Binding-site contacts:
Ligand atom O3B contacts residue GLY154 of chain 1.G at 3.0 Å (h-bond).
Ligand atom C5' contacts residue ARG322 of chain 1.G at 3.4 Å.
Ligand atom PG contacts residue ARG267 of chain 1.G at 3.5 Å.
Ligand atom O1G contacts residue ARG267 of chain 1.G at 2.9 Å (salt-bridge).
Ligand atom O1G contacts residue LYS157 of chain 1.G at 3.2 Å (salt-bridge).
Ligand atom O2G contacts residue ARG267 of chain 1.G at 3.2 Å (salt-bridge).
Ligand atom C5' contacts residue TRP159 of chain 1.G at 3.5 Å (hydrophobic).
Ligand atom O1A contacts residue THR158 of chain 1.G at 2.5 Å (h-bond).
Ligand atom C1' contacts residue PRO321 of chain 1.G at 3.4 Å (hydrophobic).
Ligand atom O3G contacts residue ARG322 of chain 1.G at 3.4 Å (salt-bridge).
Ligand atom N1 contacts residue VAL125 of chain 1.G at 3.2 Å (h-bond).
Ligand atom PB contacts residue THR158 of chain 1.G at 3.2 Å.
Ligand atom N7 contacts residue TRP159 of chain 1.G at 3.7 Å.
Ligand atom O1G contacts residue GLY154 of chain 1.G at 2.8 Å (h-bond).
Ligand atom PB contacts residue LYS157 of chain 1.G at 3.4 Å.
Ligand atom PA contacts residue THR158 of chain 1.G at 3.4 Å.
Ligand atom N6 contacts residue SER126 of chain 1.G at 3.3 Å (h-bond).
Ligand atom N9 contacts residue PRO321 of chain 1.G at 3.1 Å.
Ligand atom PA contacts residue TRP159 of chain 1.G at 3.5 Å.
Ligand atom O5' contacts residue ARG322 of chain 1.G at 2.9 Å (salt-bridge).
Ligand atom O2A contacts residue GLY156 of chain 1.G at 3.0 Å.
Ligand atom O1A contacts residue TRP159 of chain 1.G at 2.9 Å (h-bond).
Ligand atom O2A contacts residue THR158 of chain 1.G at 3.6 Å (h-bond).
Ligand atom O2G contacts residue LYS157 of chain 1.G at 3.2 Å (salt-bridge).
Ligand atom O2B contacts residue LYS157 of chain 1.G at 2.5 Å (salt-bridge).
Ligand atom O3B contacts residue LYS157 of chain 1.G at 2.2 Å (salt-bridge).
Ligand atom C2 contacts residue ASN124 of chain 1.G at 3.4 Å.
Ligand atom N1 contacts residue ASN124 of chain 1.G at 3.2 Å.
Ligand atom C4 contacts residue PRO321 of chain 1.G at 3.5 Å (hydrophobic).
Ligand atom O2B contacts residue GLY156 of chain 1.G at 3.1 Å.
Ligand atom O1B contacts residue THR158 of chain 1.G at 2.7 Å (h-bond).
Ligand atom C2 contacts residue LEU300 of chain 1.G at 3.3 Å (hydrophobic).
Ligand atom O2B contacts residue THR158 of chain 1.G at 2.6 Å (h-bond).
Ligand atom O2A contacts residue TRP159 of chain 1.G at 2.8 Å.
Ligand atom O3' contacts residue TRP159 of chain 1.G at 3.5 Å.
Ligand atom C3' contacts residue TRP159 of chain 1.G at 3.3 Å (hydrophobic).
Ligand atom C8 contacts residue GLY156 of chain 1.G at 3.6 Å.
Ligand atom PG contacts residue LYS157 of chain 1.G at 3.0 Å.
Ligand atom O2G contacts residue ASN246 of chain 1.G at 3.3 Å (h-bond).
Ligand atom C8 contacts residue PRO321 of chain 1.G at 3.3 Å (hydrophobic).

This protein binds this small molecule.
Small molecule (SMILES): Nc1ncnc2c1ncn2[C@H]1C[C@H](O)[C@@H](CO[P](=O)(O)O[P](=O)(O)OP(=O)(O)O)O1

Sequence of chain 1.G:
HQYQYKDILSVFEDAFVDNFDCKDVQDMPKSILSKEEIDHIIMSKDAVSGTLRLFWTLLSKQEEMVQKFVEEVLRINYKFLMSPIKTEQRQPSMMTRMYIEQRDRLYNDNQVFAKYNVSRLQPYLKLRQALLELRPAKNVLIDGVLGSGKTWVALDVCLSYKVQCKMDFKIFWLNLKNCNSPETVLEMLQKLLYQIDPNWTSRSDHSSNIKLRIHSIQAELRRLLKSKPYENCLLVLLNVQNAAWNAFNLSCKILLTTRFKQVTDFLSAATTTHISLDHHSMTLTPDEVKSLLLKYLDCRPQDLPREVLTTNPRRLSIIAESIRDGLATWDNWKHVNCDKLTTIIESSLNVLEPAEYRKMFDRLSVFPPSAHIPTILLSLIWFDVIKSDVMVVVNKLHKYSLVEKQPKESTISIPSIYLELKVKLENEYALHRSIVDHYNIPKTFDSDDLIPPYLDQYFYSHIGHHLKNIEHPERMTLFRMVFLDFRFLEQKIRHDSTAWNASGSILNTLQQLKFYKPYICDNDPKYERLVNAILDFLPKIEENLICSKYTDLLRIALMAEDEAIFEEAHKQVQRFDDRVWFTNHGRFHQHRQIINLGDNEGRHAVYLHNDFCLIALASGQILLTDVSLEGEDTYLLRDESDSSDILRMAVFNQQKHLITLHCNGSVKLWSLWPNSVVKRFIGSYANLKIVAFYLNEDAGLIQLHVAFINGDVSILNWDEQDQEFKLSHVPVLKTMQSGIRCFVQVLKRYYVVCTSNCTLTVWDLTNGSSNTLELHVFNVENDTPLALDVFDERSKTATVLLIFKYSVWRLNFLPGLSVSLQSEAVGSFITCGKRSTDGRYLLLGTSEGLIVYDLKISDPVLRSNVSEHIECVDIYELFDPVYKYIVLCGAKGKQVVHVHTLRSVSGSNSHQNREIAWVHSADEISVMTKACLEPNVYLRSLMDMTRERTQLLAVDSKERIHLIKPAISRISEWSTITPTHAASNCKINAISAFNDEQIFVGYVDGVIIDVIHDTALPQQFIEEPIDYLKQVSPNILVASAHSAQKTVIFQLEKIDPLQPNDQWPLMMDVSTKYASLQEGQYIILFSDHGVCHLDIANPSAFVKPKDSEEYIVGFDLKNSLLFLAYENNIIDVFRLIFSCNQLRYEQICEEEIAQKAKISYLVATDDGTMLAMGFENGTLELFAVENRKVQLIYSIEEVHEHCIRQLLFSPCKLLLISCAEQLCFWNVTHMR